Binding-site contacts:
Ligand atom N2 contacts residue ASN261 of chain 3.A at 2.6 Å (h-bond).
Ligand atom C1 contacts residue ASN261 of chain 3.A at 1.4 Å.
Ligand atom O5 contacts residue ASN261 of chain 3.A at 2.2 Å (h-bond).
Ligand atom O3 contacts residue GLU257 of chain 3.A at 3.6 Å.
Ligand atom O6 contacts residue ASN261 of chain 3.A at 4.4 Å.
Ligand atom C3 contacts residue ASN261 of chain 3.A at 3.8 Å.
Ligand atom O7 contacts residue ASN261 of chain 3.A at 3.9 Å.
Ligand atom C7 contacts residue ASN261 of chain 3.A at 3.2 Å.
Ligand atom C5 contacts residue ASN261 of chain 3.A at 3.6 Å.
Ligand atom C3 contacts residue GLU257 of chain 3.A at 4.2 Å.
Ligand atom C8 contacts residue ASN261 of chain 3.A at 3.8 Å.
Ligand atom C2 contacts residue GLU257 of chain 3.A at 4.3 Å.
Ligand atom C4 contacts residue ASN261 of chain 3.A at 4.2 Å.
Ligand atom C2 contacts residue ASN261 of chain 3.A at 2.5 Å.
Ligand atom C4 contacts residue GLU257 of chain 3.A at 3.9 Å.

Sequence of chain 3.A:
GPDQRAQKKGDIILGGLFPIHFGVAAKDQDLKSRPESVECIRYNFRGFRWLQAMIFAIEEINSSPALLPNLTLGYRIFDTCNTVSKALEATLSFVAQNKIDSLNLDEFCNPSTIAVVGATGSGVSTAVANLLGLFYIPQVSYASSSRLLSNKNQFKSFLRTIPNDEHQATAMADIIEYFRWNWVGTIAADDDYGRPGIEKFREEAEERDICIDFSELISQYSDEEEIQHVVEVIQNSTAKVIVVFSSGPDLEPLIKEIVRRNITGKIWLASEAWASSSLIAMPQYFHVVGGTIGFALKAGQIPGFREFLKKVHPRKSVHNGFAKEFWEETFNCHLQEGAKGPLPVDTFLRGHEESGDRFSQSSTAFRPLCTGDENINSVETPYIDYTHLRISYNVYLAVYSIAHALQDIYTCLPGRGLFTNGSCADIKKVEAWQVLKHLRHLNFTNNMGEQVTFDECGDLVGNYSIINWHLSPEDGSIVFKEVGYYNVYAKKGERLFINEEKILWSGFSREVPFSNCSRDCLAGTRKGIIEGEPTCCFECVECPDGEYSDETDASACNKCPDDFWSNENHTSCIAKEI

A small-molecule ligand and the protein it binds are described below.
Small molecule (SMILES): CC(=O)N[C@@H]1[C@@H](O)[C@H](O)[C@@H](CO)O[C@H]1O